Sequence of chain 1.B:
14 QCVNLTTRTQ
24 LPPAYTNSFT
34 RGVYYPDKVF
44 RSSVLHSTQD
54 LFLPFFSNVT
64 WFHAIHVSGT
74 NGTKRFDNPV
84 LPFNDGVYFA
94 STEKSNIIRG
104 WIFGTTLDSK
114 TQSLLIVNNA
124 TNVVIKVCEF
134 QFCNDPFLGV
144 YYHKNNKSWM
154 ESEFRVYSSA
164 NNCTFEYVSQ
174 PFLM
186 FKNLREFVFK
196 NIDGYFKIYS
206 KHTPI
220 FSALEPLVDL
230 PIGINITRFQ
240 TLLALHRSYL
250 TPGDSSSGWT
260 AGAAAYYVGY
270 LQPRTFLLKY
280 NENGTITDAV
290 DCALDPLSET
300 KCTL

Binding-site contacts:
Ligand atom O7 contacts residue THR29 of chain 1.B at 3.1 Å.
Ligand atom C1 contacts residue ASN61 of chain 1.B at 1.4 Å.
Ligand atom O7 contacts residue ASN30 of chain 1.B at 3.4 Å (h-bond).
Ligand atom C3 contacts residue ASN61 of chain 1.B at 3.8 Å.
Ligand atom C5 contacts residue ASN61 of chain 1.B at 3.5 Å.
Ligand atom C7 contacts residue THR29 of chain 1.B at 4.0 Å.
Ligand atom O5 contacts residue PHE59 of chain 1.B at 2.9 Å (h-bond).
Ligand atom C1 contacts residue ASN30 of chain 1.B at 3.4 Å.
Ligand atom C7 contacts residue ASN61 of chain 1.B at 3.5 Å.
Ligand atom C4 contacts residue ASN61 of chain 1.B at 4.2 Å.
Ligand atom N2 contacts residue ASN61 of chain 1.B at 3.0 Å (h-bond).
Ligand atom C2 contacts residue ASN30 of chain 1.B at 3.7 Å.
Ligand atom C2 contacts residue ASN61 of chain 1.B at 2.6 Å.
Ligand atom O7 contacts residue ASN61 of chain 1.B at 3.5 Å (h-bond).
Ligand atom C8 contacts residue TYR28 of chain 1.B at 4.5 Å (hydrophobic).
Ligand atom O5 contacts residue ASN61 of chain 1.B at 2.4 Å (h-bond).
Ligand atom O6 contacts residue PHE59 of chain 1.B at 3.0 Å (h-bond).
Ligand atom O5 contacts residue ASN30 of chain 1.B at 3.1 Å (h-bond).
Ligand atom C1 contacts residue PHE59 of chain 1.B at 4.1 Å (hydrophobic).
Ligand atom C5 contacts residue ASN30 of chain 1.B at 4.3 Å.
Ligand atom O5 contacts residue SER60 of chain 1.B at 4.4 Å.
Ligand atom C4 contacts residue ASN30 of chain 1.B at 4.4 Å.
Ligand atom C5 contacts residue PHE59 of chain 1.B at 3.7 Å (hydrophobic).
Ligand atom C6 contacts residue PHE59 of chain 1.B at 3.4 Å (hydrophobic).

The small molecule below binds the protein below.
Small molecule (SMILES): CC(=O)N[C@@H]1[C@@H](O)[C@H](O)[C@@H](CO)O[C@H]1O